This small molecule binds to this protein.
Small molecule (SMILES): CC(C)C[C@H](N)C(=O)O

Sequence of chain 1.A:
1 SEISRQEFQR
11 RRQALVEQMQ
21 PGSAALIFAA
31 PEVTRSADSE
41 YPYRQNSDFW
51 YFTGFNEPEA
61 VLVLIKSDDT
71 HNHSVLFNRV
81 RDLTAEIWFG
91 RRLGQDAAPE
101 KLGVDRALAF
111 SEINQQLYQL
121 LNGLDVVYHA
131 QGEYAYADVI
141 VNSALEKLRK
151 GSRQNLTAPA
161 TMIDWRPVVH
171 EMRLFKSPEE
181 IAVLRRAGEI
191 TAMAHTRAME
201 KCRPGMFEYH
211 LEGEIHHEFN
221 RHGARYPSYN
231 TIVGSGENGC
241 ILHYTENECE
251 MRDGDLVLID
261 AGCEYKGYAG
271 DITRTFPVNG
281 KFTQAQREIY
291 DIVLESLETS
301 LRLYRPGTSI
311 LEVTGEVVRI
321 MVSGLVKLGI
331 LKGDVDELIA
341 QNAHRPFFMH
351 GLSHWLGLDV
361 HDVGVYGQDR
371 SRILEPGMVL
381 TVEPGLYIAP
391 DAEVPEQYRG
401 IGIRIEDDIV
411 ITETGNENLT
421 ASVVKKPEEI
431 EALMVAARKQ

Binding-site contacts:
Ligand atom CG contacts residue HIS354 of chain 2.A at 4.5 Å.
Ligand atom O contacts residue TRP88 of chain 1.A at 3.4 Å.
Ligand atom O contacts residue GLY351 of chain 2.A at 3.9 Å.
Ligand atom N contacts residue ZN1 of chain 2.I at 4.3 Å.
Ligand atom C contacts residue ARG370 of chain 2.A at 3.4 Å.
Ligand atom CB contacts residue ARG370 of chain 2.A at 4.3 Å.
Ligand atom O contacts residue ARG153 of chain 4.A at 3.0 Å (salt-bridge).
Ligand atom C contacts residue GLY351 of chain 2.A at 3.7 Å.
Ligand atom CG contacts residue ARG153 of chain 4.A at 3.6 Å.
Ligand atom N contacts residue HIS361 of chain 2.A at 4.2 Å.
Ligand atom CD1 contacts residue ARG153 of chain 4.A at 3.3 Å.
Ligand atom CG contacts residue ARG370 of chain 2.A at 4.0 Å.
Ligand atom CB contacts residue PRO1 of chain 2.B at 3.5 Å (hydrophobic).
Ligand atom CB contacts residue HIS354 of chain 2.A at 3.9 Å.
Ligand atom OXT contacts residue PRO1 of chain 2.B at 3.9 Å.
Ligand atom O contacts residue ARG370 of chain 2.A at 3.2 Å (salt-bridge).
Ligand atom CA contacts residue ARG370 of chain 2.A at 4.5 Å.
Ligand atom CD1 contacts residue HIS361 of chain 2.A at 4.3 Å.
Ligand atom OXT contacts residue ARG370 of chain 2.A at 3.2 Å (salt-bridge).
Ligand atom C contacts residue TRP88 of chain 1.A at 3.9 Å (hydrophobic).
Ligand atom C contacts residue ARG153 of chain 4.A at 3.9 Å.
Ligand atom O contacts residue HIS350 of chain 2.A at 4.4 Å.
Ligand atom CA contacts residue ARG153 of chain 4.A at 4.3 Å.
Ligand atom OXT contacts residue HIS350 of chain 2.A at 3.9 Å.
Ligand atom CB contacts residue ARG153 of chain 4.A at 4.5 Å.
Ligand atom C contacts residue PRO1 of chain 2.B at 3.5 Å (hydrophobic).
Ligand atom CD2 contacts residue TYR366 of chain 2.A at 3.4 Å (hydrophobic).
Ligand atom CA contacts residue PRO1 of chain 2.B at 2.5 Å (hydrophobic).
Ligand atom CB contacts residue HIS361 of chain 2.A at 4.2 Å.
Ligand atom O contacts residue PRO1 of chain 2.B at 4.4 Å.
Ligand atom N contacts residue HIS354 of chain 2.A at 4.1 Å.
Ligand atom CD2 contacts residue HIS354 of chain 2.A at 3.8 Å.
Ligand atom CD2 contacts residue ARG370 of chain 2.A at 4.3 Å.
Ligand atom C contacts residue HIS350 of chain 2.A at 4.3 Å.
Ligand atom OXT contacts residue GLY351 of chain 2.A at 2.8 Å (h-bond).
Ligand atom N contacts residue PRO1 of chain 2.B at 1.3 Å.
Ligand atom CA contacts residue TRP88 of chain 1.A at 4.3 Å (hydrophobic).

Sequence of chain 2.A:
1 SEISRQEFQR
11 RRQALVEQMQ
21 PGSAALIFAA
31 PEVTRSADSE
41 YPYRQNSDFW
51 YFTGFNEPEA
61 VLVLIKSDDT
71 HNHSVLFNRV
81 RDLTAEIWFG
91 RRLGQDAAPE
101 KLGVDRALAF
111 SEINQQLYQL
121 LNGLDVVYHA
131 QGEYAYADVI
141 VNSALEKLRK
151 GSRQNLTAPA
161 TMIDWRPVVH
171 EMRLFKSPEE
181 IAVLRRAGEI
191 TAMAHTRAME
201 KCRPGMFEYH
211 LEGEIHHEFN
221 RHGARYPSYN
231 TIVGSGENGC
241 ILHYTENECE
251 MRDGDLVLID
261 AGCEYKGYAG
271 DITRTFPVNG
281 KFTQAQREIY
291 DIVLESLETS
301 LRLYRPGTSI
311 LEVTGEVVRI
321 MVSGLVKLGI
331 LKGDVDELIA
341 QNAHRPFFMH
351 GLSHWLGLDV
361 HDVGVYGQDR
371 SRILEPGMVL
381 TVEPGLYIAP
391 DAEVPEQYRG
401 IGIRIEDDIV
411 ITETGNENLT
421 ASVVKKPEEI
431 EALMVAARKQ

Sequence of chain 4.A:
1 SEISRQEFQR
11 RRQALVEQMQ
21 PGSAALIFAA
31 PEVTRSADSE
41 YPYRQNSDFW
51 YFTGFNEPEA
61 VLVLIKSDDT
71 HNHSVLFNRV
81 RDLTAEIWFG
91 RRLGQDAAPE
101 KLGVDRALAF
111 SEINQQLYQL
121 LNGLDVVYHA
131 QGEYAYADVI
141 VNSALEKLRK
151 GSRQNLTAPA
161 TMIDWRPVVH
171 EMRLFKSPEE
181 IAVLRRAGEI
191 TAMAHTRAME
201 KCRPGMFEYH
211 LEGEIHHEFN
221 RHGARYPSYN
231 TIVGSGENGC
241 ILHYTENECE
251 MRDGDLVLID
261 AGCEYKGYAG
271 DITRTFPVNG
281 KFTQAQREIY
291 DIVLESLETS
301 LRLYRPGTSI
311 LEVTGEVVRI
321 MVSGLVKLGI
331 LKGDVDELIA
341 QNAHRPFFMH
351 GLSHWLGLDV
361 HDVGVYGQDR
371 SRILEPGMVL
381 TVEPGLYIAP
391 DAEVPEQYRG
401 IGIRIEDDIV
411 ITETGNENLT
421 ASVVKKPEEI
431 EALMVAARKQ